Binding-site contacts:
Ligand atom C1 contacts residue ASN414 of chain 1.A at 1.4 Å.
Ligand atom C4 contacts residue ASN414 of chain 1.A at 3.5 Å.
Ligand atom C5 contacts residue ASN414 of chain 1.A at 3.5 Å.
Ligand atom N2 contacts residue GLU415 of chain 1.A at 4.5 Å.
Ligand atom N2 contacts residue ASN414 of chain 1.A at 3.7 Å.
Ligand atom O5 contacts residue ASN414 of chain 1.A at 2.5 Å (h-bond).
Ligand atom O7 contacts residue PHE267 of chain 1.A at 4.2 Å.
Ligand atom C3 contacts residue ASN414 of chain 1.A at 3.3 Å.
Ligand atom C8 contacts residue GLU415 of chain 1.A at 3.9 Å.
Ligand atom O3 contacts residue ASN414 of chain 1.A at 3.4 Å (h-bond).
Ligand atom O7 contacts residue GLU415 of chain 1.A at 4.0 Å.
Ligand atom C7 contacts residue GLU415 of chain 1.A at 3.9 Å.
Ligand atom C2 contacts residue ASN414 of chain 1.A at 2.5 Å.

A small-molecule ligand and the protein it binds are described below.
Small molecule (SMILES): CC(=O)N[C@@H]1[C@@H](O)[C@H](O)[C@@H](CO)O[C@H]1O

Sequence of chain 1.A:
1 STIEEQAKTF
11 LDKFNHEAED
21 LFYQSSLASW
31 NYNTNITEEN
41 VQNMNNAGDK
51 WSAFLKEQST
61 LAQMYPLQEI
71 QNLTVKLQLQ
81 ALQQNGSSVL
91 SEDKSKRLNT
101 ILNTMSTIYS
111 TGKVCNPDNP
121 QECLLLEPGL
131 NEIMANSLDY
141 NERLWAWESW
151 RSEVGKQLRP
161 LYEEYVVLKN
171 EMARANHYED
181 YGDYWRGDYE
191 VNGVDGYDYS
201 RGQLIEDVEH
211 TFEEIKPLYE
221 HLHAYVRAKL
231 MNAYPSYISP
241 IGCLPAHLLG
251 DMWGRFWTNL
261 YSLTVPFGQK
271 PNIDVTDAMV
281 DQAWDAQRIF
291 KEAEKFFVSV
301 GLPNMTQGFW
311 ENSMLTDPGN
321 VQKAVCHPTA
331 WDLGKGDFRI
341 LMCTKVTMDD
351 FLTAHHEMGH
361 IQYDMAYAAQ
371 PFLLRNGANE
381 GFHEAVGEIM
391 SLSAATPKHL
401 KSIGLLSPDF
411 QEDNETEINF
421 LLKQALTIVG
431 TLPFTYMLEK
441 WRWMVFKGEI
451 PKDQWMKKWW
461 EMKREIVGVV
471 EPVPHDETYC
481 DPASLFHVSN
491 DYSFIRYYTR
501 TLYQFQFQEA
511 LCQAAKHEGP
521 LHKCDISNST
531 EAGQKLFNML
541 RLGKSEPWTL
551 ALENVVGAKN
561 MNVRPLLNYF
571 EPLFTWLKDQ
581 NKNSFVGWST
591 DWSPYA